This protein binds this small molecule.
Small molecule (SMILES): CC(C)CCC[C@@H](C)[C@H]1CC[C@H]2[C@@H]3CC=C4C[C@@H](O)CC[C@]4(C)[C@H]3CC[C@]12C

Binding-site contacts:
Ligand atom C7 contacts residue ILE96 of chain 1.G at 4.3 Å (hydrophobic).
Ligand atom C17 contacts residue VAL99 of chain 1.G at 3.7 Å (hydrophobic).
Ligand atom C20 contacts residue PHE665 of chain 1.I at 3.7 Å (hydrophobic).
Ligand atom C27 contacts residue PHE495 of chain 1.I at 3.5 Å (hydrophobic).
Ligand atom O1 contacts residue PHE87 of chain 1.G at 4.2 Å.
Ligand atom C24 contacts residue MET100 of chain 1.G at 4.5 Å (hydrophobic).
Ligand atom C8 contacts residue MET664 of chain 1.I at 4.0 Å (hydrophobic).
Ligand atom C7 contacts residue ILE92 of chain 1.G at 3.9 Å (hydrophobic).
Ligand atom C27 contacts residue MET100 of chain 1.G at 4.4 Å (hydrophobic).
Ligand atom C16 contacts residue VAL99 of chain 1.G at 3.6 Å (hydrophobic).
Ligand atom C26 contacts residue ILE96 of chain 1.G at 3.7 Å (hydrophobic).
Ligand atom C18 contacts residue TRP492 of chain 1.I at 4.3 Å (hydrophobic).
Ligand atom C26 contacts residue PHE495 of chain 1.I at 3.4 Å (hydrophobic).
Ligand atom C20 contacts residue VAL99 of chain 1.G at 4.5 Å (hydrophobic).
Ligand atom C26 contacts residue TRP492 of chain 1.I at 4.3 Å (hydrophobic).
Ligand atom C13 contacts residue PHE665 of chain 1.I at 4.4 Å (hydrophobic).
Ligand atom C6 contacts residue ILE92 of chain 1.G at 3.2 Å (hydrophobic).
Ligand atom C24 contacts residue VAL99 of chain 1.G at 4.3 Å (hydrophobic).
Ligand atom C15 contacts residue TRP492 of chain 1.I at 4.0 Å (hydrophobic).
Ligand atom C27 contacts residue LEU499 of chain 1.I at 4.3 Å (hydrophobic).
Ligand atom C21 contacts residue TRP496 of chain 1.I at 4.3 Å (hydrophobic).
Ligand atom C25 contacts residue MET100 of chain 1.G at 3.8 Å (hydrophobic).
Ligand atom C5 contacts residue ILE92 of chain 1.G at 4.0 Å (hydrophobic).
Ligand atom C13 contacts residue MET664 of chain 1.I at 4.4 Å (hydrophobic).
Ligand atom C22 contacts residue TRP496 of chain 1.I at 3.4 Å (hydrophobic).
Ligand atom C21 contacts residue PHE665 of chain 1.I at 3.5 Å (hydrophobic).
Ligand atom C18 contacts residue PHE665 of chain 1.I at 4.1 Å (hydrophobic).
Ligand atom C23 contacts residue TRP496 of chain 1.I at 3.4 Å (hydrophobic).
Ligand atom C18 contacts residue MET664 of chain 1.I at 3.2 Å (hydrophobic).
Ligand atom C15 contacts residue ILE96 of chain 1.G at 3.5 Å (hydrophobic).
Ligand atom C20 contacts residue TRP496 of chain 1.I at 4.2 Å (hydrophobic).
Ligand atom C27 contacts residue TRP496 of chain 1.I at 3.5 Å (hydrophobic).
Ligand atom C19 contacts residue MET664 of chain 1.I at 3.3 Å (hydrophobic).
Ligand atom C16 contacts residue ILE96 of chain 1.G at 4.4 Å (hydrophobic).
Ligand atom C12 contacts residue PHE665 of chain 1.I at 3.8 Å (hydrophobic).
Ligand atom C19 contacts residue ILE661 of chain 1.I at 4.0 Å (hydrophobic).
Ligand atom C26 contacts residue MET100 of chain 1.G at 3.8 Å (hydrophobic).
Ligand atom C4 contacts residue ILE92 of chain 1.G at 4.1 Å (hydrophobic).
Ligand atom C21 contacts residue VAL99 of chain 1.G at 4.2 Å (hydrophobic).
Ligand atom C25 contacts residue PHE495 of chain 1.I at 4.1 Å (hydrophobic).

Sequence of chain 1.I:
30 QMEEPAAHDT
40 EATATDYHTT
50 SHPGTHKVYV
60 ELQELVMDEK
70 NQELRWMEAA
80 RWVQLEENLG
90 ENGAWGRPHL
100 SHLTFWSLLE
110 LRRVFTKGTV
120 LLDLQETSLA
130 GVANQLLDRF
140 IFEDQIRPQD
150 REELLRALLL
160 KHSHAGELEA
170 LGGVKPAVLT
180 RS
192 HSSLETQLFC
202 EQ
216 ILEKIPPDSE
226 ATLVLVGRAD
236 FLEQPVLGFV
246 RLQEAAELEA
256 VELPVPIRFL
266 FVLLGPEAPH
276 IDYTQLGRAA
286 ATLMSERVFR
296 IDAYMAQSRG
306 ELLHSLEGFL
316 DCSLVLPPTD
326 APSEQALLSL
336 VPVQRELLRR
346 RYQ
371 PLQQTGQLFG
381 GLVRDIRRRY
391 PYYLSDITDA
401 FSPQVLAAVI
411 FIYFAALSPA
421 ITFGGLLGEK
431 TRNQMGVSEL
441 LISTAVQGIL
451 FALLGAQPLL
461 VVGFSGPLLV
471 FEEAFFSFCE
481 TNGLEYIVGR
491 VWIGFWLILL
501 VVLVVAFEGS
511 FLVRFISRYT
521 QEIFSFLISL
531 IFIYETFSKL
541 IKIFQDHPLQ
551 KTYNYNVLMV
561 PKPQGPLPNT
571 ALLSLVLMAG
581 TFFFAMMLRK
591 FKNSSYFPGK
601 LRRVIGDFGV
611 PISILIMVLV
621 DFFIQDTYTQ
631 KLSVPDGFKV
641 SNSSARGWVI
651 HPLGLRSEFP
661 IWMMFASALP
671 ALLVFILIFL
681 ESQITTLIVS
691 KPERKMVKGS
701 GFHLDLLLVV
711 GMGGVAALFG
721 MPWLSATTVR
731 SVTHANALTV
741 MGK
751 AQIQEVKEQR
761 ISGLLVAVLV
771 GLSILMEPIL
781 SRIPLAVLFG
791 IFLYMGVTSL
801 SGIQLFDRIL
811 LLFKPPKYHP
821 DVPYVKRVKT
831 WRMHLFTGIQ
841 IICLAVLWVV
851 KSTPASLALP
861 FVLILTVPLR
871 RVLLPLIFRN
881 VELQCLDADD

Sequence of chain 1.G:
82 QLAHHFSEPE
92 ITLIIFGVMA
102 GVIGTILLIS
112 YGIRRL